Sequence of chain 1.A:
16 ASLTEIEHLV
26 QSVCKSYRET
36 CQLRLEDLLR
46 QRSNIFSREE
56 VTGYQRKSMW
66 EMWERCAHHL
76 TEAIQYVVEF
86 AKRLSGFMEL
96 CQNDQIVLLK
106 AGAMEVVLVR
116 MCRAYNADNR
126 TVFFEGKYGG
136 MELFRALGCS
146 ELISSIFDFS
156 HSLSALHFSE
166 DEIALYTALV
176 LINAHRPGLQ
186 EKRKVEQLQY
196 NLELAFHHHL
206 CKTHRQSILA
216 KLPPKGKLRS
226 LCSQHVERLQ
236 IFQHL

The protein below binds the small molecule below.
Small molecule (SMILES): COc1nc2ccc([C@](O)(c3ccc(C(F)(F)F)nc3)c3cncn3C)cc2c(Cl)c1-c1ccc(S(C)(=O)=O)cc1

Binding-site contacts:
Ligand atom C20 contacts residue MET116 of chain 1.A at 3.8 Å (hydrophobic).
Ligand atom C29 contacts residue PHE128 of chain 1.A at 3.6 Å (hydrophobic).
Ligand atom O02 contacts residue PHE139 of chain 1.A at 3.8 Å.
Ligand atom C29 contacts residue PHE129 of chain 1.A at 3.6 Å (hydrophobic).
Ligand atom C01 contacts residue PHE152 of chain 1.A at 3.8 Å (hydrophobic).
Ligand atom C07 contacts residue CYS71 of chain 1.A at 3.8 Å (hydrophobic).
Ligand atom CL17 contacts residue CYS71 of chain 1.A at 3.7 Å.
Ligand atom C19 contacts residue MET116 of chain 1.A at 3.3 Å (hydrophobic).
Ligand atom C01 contacts residue ILE151 of chain 1.A at 3.7 Å (hydrophobic).
Ligand atom F35 contacts residue LEU38 of chain 1.A at 3.5 Å.
Ligand atom C21 contacts residue PHE128 of chain 1.A at 3.4 Å (hydrophobic).
Ligand atom C18 contacts residue MET116 of chain 1.A at 3.9 Å (hydrophobic).
Ligand atom C08 contacts residue LEU142 of chain 1.A at 3.7 Å (hydrophobic).
Ligand atom O12 contacts residue HIS230 of chain 1.A at 2.5 Å.
Ligand atom C14 contacts residue HIS230 of chain 1.A at 3.3 Å.
Ligand atom F35 contacts residue CYS36 of chain 1.A at 3.4 Å.
Ligand atom N04 contacts residue MET116 of chain 1.A at 3.1 Å.
Ligand atom O40 contacts residue HIS74 of chain 1.A at 3.5 Å.
Ligand atom O13 contacts residue LEU147 of chain 1.A at 3.7 Å.
Ligand atom O13 contacts residue LEU142 of chain 1.A at 3.8 Å.
Ligand atom C03 contacts residue MET116 of chain 1.A at 3.4 Å (hydrophobic).
Ligand atom C20 contacts residue PHE128 of chain 1.A at 3.5 Å (hydrophobic).
Ligand atom N28 contacts residue PHE129 of chain 1.A at 3.6 Å.
Ligand atom N32 contacts residue GLN37 of chain 1.A at 3.8 Å.
Ligand atom O12 contacts residue LEU147 of chain 1.A at 3.6 Å.
Ligand atom C38 contacts residue LEU38 of chain 1.A at 3.8 Å (hydrophobic).
Ligand atom N04 contacts residue PHE139 of chain 1.A at 3.8 Å.
Ligand atom C26 contacts residue GLN37 of chain 1.A at 3.3 Å.
Ligand atom C29 contacts residue GLU130 of chain 1.A at 3.6 Å.
Ligand atom C01 contacts residue MET116 of chain 1.A at 3.6 Å (hydrophobic).
Ligand atom F37 contacts residue CYS36 of chain 1.A at 3.8 Å.
Ligand atom F36 contacts residue ARG118 of chain 1.A at 3.7 Å.
Ligand atom C03 contacts residue PHE139 of chain 1.A at 3.8 Å (hydrophobic).
Ligand atom S10 contacts residue HIS230 of chain 1.A at 3.8 Å.
Ligand atom C20 contacts residue VAL127 of chain 1.A at 3.7 Å (hydrophobic).
Ligand atom C07 contacts residue PHE139 of chain 1.A at 3.9 Å (hydrophobic).
Ligand atom F37 contacts residue ARG115 of chain 1.A at 3.8 Å.
Ligand atom N28 contacts residue GLU130 of chain 1.A at 2.9 Å (salt-bridge).
Ligand atom F35 contacts residue ARG118 of chain 1.A at 3.2 Å.
Ligand atom F36 contacts residue ARG115 of chain 1.A at 2.8 Å.